Binding-site contacts:
Ligand atom C1' contacts residue HIS418 of chain 28.A at 4.1 Å.
Ligand atom O2P contacts residue PRO419 of chain 28.A at 4.2 Å.
Ligand atom N6 contacts residue SER420 of chain 28.A at 4.0 Å.
Ligand atom C5 contacts residue PRO419 of chain 28.A at 3.7 Å (hydrophobic).
Ligand atom C5 contacts residue PRO203 of chain 28.A at 4.3 Å (hydrophobic).
Ligand atom O1P contacts residue HIS416 of chain 28.A at 4.2 Å.
Ligand atom C2 contacts residue GLY427 of chain 28.A at 3.4 Å.
Ligand atom N6 contacts residue PHE426 of chain 28.A at 3.8 Å.
Ligand atom C6 contacts residue PRO419 of chain 28.A at 3.2 Å (hydrophobic).
Ligand atom N6 contacts residue GLY425 of chain 28.A at 4.1 Å.
Ligand atom O2P contacts residue HIS416 of chain 28.A at 2.8 Å (h-bond).
Ligand atom C8 contacts residue PRO203 of chain 28.A at 4.4 Å (hydrophobic).
Ligand atom C2' contacts residue PRO203 of chain 28.A at 4.0 Å (hydrophobic).
Ligand atom N6 contacts residue GLY427 of chain 28.A at 2.8 Å (h-bond).
Ligand atom N6 contacts residue VAL202 of chain 28.A at 4.0 Å.
Ligand atom N7 contacts residue PRO419 of chain 28.A at 4.3 Å.
Ligand atom C2 contacts residue PRO419 of chain 28.A at 4.0 Å (hydrophobic).
Ligand atom N1 contacts residue VAL202 of chain 28.A at 3.7 Å.
Ligand atom N7 contacts residue SER420 of chain 28.A at 3.9 Å.
Ligand atom C6 contacts residue PRO203 of chain 28.A at 4.4 Å (hydrophobic).
Ligand atom N1 contacts residue GLY427 of chain 28.A at 2.7 Å (h-bond).
Ligand atom N1 contacts residue PRO419 of chain 28.A at 3.5 Å (h-bond).
Ligand atom N9 contacts residue HIS418 of chain 28.A at 4.3 Å.
Ligand atom N3 contacts residue PRO419 of chain 28.A at 4.3 Å.
Ligand atom C2 contacts residue VAL202 of chain 28.A at 4.3 Å (hydrophobic).
Ligand atom C6 contacts residue GLY427 of chain 28.A at 3.7 Å.
Ligand atom C6 contacts residue VAL202 of chain 28.A at 3.9 Å (hydrophobic).
Ligand atom N9 contacts residue PRO203 of chain 28.A at 4.2 Å.
Ligand atom C4 contacts residue PRO203 of chain 28.A at 4.2 Å (hydrophobic).
Ligand atom P contacts residue HIS416 of chain 28.A at 4.0 Å.
Ligand atom N6 contacts residue PRO419 of chain 28.A at 3.4 Å (h-bond).
Ligand atom C4 contacts residue PRO419 of chain 28.A at 4.2 Å (hydrophobic).
Ligand atom N3 contacts residue PRO203 of chain 28.A at 4.4 Å.
Ligand atom O5' contacts residue PRO419 of chain 28.A at 3.9 Å.
Ligand atom C8 contacts residue HIS418 of chain 28.A at 3.7 Å.
Ligand atom O4' contacts residue PRO419 of chain 28.A at 4.3 Å.
Ligand atom O4' contacts residue HIS418 of chain 28.A at 4.1 Å.
Ligand atom N7 contacts residue HIS418 of chain 28.A at 4.4 Å.
Ligand atom C6 contacts residue SER420 of chain 28.A at 4.3 Å.
Ligand atom C5 contacts residue SER420 of chain 28.A at 4.3 Å.

This protein binds this small molecule.
Small molecule (SMILES): Nc1ncnc2c1ncn2[C@H]1C[C@H](O)[C@@H](COP(=O)(O)O)O1

Sequence of chain 28.A:
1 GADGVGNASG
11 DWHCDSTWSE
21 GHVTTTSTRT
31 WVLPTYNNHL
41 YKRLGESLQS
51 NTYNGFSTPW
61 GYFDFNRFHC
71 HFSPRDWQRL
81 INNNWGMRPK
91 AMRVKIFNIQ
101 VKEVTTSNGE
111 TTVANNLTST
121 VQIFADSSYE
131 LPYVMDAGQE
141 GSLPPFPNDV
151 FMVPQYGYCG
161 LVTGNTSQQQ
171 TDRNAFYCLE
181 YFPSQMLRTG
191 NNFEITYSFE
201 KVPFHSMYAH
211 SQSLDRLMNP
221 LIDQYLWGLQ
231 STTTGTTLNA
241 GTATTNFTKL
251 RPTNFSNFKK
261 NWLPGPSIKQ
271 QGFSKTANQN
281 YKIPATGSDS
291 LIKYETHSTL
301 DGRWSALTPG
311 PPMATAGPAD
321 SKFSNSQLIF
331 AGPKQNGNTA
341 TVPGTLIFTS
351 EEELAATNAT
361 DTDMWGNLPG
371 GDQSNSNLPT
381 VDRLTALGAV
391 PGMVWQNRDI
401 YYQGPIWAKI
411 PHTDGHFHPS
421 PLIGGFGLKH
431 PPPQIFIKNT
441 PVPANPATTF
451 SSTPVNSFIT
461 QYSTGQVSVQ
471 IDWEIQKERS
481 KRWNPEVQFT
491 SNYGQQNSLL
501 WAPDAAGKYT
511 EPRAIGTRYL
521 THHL